Binding-site contacts:
Ligand atom C1 contacts residue LEU138 of chain 1.A at 3.4 Å (hydrophobic).
Ligand atom N1 contacts residue LEU138 of chain 1.A at 3.9 Å.
Ligand atom N1 contacts residue ILE62 of chain 1.A at 4.2 Å.
Ligand atom C8 contacts residue PHE135 of chain 1.A at 4.2 Å (hydrophobic).
Ligand atom C7 contacts residue VAL203 of chain 1.A at 3.8 Å (hydrophobic).
Ligand atom C8 contacts residue VAL203 of chain 1.A at 4.0 Å (hydrophobic).
Ligand atom O2 contacts residue ASP204 of chain 1.A at 3.0 Å (salt-bridge).
Ligand atom C1 contacts residue MET137 of chain 1.A at 4.0 Å (hydrophobic).
Ligand atom C2 contacts residue ALA83 of chain 1.A at 4.3 Å (hydrophobic).
Ligand atom C1 contacts residue LEU191 of chain 1.A at 4.1 Å (hydrophobic).
Ligand atom C1 contacts residue ILE62 of chain 1.A at 4.0 Å (hydrophobic).
Ligand atom C1 contacts residue SER139 of chain 1.A at 3.7 Å.
Ligand atom O1 contacts residue ASP204 of chain 1.A at 3.4 Å.
Ligand atom C7 contacts residue ASP204 of chain 1.A at 4.2 Å.
Ligand atom C8 contacts residue LYS85 of chain 1.A at 3.6 Å.
Ligand atom O2 contacts residue PHE135 of chain 1.A at 3.6 Å.
Ligand atom O2 contacts residue LYS85 of chain 1.A at 3.9 Å.
Ligand atom C4 contacts residue GLU136 of chain 1.A at 3.6 Å.
Ligand atom C4 contacts residue LEU191 of chain 1.A at 4.1 Å (hydrophobic).
Ligand atom O2 contacts residue VAL119 of chain 1.A at 4.1 Å.
Ligand atom N2 contacts residue LEU191 of chain 1.A at 4.1 Å.
Ligand atom N3 contacts residue VAL70 of chain 1.A at 3.9 Å.
Ligand atom N2 contacts residue ALA83 of chain 1.A at 3.7 Å.
Ligand atom C3 contacts residue ALA83 of chain 1.A at 3.9 Å (hydrophobic).
Ligand atom O2 contacts residue VAL203 of chain 1.A at 3.7 Å.
Ligand atom C8 contacts residue ASP204 of chain 1.A at 3.4 Å.
Ligand atom N2 contacts residue GLU136 of chain 1.A at 3.7 Å.
Ligand atom C6 contacts residue VAL203 of chain 1.A at 3.7 Å (hydrophobic).
Ligand atom O1 contacts residue LYS85 of chain 1.A at 2.6 Å (salt-bridge).
Ligand atom N2 contacts residue LEU138 of chain 1.A at 3.0 Å (h-bond).
Ligand atom C3 contacts residue LEU191 of chain 1.A at 3.7 Å (hydrophobic).
Ligand atom N1 contacts residue ALA83 of chain 1.A at 4.2 Å.
Ligand atom C2 contacts residue LEU191 of chain 1.A at 3.4 Å (hydrophobic).
Ligand atom N2 contacts residue MET137 of chain 1.A at 4.0 Å.
Ligand atom N1 contacts residue LEU191 of chain 1.A at 3.6 Å.
Ligand atom N4 contacts residue VAL70 of chain 1.A at 4.0 Å.
Ligand atom C4 contacts residue ALA83 of chain 1.A at 3.5 Å (hydrophobic).
Ligand atom C4 contacts residue LEU138 of chain 1.A at 4.0 Å (hydrophobic).
Ligand atom N3 contacts residue VAL203 of chain 1.A at 4.1 Å.
Ligand atom O2 contacts residue GLU100 of chain 1.A at 4.3 Å.

The protein below binds the small molecule below.
Small molecule (SMILES): Cn1cc(-c2cc(C(=O)O)[nH]n2)cn1

Sequence of chain 1.A:
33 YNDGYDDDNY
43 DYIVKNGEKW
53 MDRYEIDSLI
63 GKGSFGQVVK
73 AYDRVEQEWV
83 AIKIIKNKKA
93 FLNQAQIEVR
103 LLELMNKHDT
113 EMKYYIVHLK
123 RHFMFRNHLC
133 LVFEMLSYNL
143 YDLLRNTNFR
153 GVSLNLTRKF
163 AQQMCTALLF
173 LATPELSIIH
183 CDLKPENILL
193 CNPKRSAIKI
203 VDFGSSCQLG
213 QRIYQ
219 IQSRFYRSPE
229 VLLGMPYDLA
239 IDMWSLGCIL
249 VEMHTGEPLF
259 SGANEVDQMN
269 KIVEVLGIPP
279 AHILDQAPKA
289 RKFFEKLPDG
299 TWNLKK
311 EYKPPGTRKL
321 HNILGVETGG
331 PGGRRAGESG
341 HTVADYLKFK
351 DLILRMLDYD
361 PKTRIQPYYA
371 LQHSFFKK